Binding-site contacts:
Ligand atom C2 contacts residue ARG208 of chain 1.A at 3.5 Å.
Ligand atom C7 contacts residue NCD1 of chain 1.F at 0.3 Å.
Ligand atom C5 contacts residue THR109 of chain 1.A at 3.6 Å.
Ligand atom C4 contacts residue NCD1 of chain 1.F at 1.3 Å.
Ligand atom C7 contacts residue PHE110 of chain 1.A at 3.4 Å (hydrophobic).
Ligand atom C4 contacts residue THR109 of chain 1.A at 2.5 Å.
Ligand atom N1 contacts residue PRO249 of chain 1.A at 3.3 Å (h-bond).
Ligand atom O71 contacts residue PHE110 of chain 1.A at 3.2 Å.
Ligand atom C6 contacts residue NCD1 of chain 1.F at 0.4 Å.
Ligand atom C5 contacts residue NCD1 of chain 1.F at 0.3 Å.
Ligand atom O2 contacts residue PRO249 of chain 1.A at 3.4 Å.
Ligand atom O72 contacts residue PHE110 of chain 1.A at 3.1 Å.
Ligand atom C5 contacts residue ZN1 of chain 1.B at 3.6 Å.
Ligand atom C2 contacts residue NCD1 of chain 1.F at 0.2 Å.
Ligand atom N3 contacts residue THR109 of chain 1.A at 2.7 Å (h-bond).
Ligand atom N1 contacts residue NCD1 of chain 1.F at 0.8 Å (h-bond).
Ligand atom C6 contacts residue ALA235 of chain 1.A at 3.5 Å (hydrophobic).
Ligand atom O71 contacts residue NCD1 of chain 1.F at 0.3 Å (h-bond).
Ligand atom O72 contacts residue HIS20 of chain 1.A at 3.5 Å (h-bond).
Ligand atom O72 contacts residue ASN52 of chain 1.A at 2.9 Å (h-bond).
Ligand atom C4 contacts residue ZN1 of chain 1.C at 3.5 Å.
Ligand atom N3 contacts residue ARG208 of chain 1.A at 3.1 Å (salt-bridge).
Ligand atom O71 contacts residue ARG22 of chain 1.A at 2.9 Å (salt-bridge).
Ligand atom O2 contacts residue ARG208 of chain 1.A at 3.0 Å (salt-bridge).
Ligand atom C5 contacts residue HIS20 of chain 1.A at 3.6 Å.
Ligand atom N3 contacts residue NCD1 of chain 1.F at 1.5 Å.
Ligand atom O2 contacts residue NCD1 of chain 1.F at 0.6 Å (h-bond).
Ligand atom O2 contacts residue GLY250 of chain 1.A at 3.2 Å.
Ligand atom O72 contacts residue ARG22 of chain 1.A at 2.8 Å (salt-bridge).
Ligand atom O4 contacts residue NCD1 of chain 1.F at 0.8 Å (h-bond).
Ligand atom O72 contacts residue NCD1 of chain 1.F at 0.5 Å (h-bond).
Ligand atom C7 contacts residue ARG22 of chain 1.A at 3.4 Å.
Ligand atom N1 contacts residue GLY250 of chain 1.A at 3.6 Å.
Ligand atom O71 contacts residue PRO249 of chain 1.A at 2.9 Å (h-bond).
Ligand atom N1 contacts residue ALA235 of chain 1.A at 3.2 Å.
Ligand atom O4 contacts residue ZN1 of chain 1.C at 2.9 Å.
Ligand atom O4 contacts residue THR109 of chain 1.A at 2.1 Å (h-bond).
Ligand atom O2 contacts residue VAL207 of chain 1.A at 3.5 Å.
Ligand atom O71 contacts residue HIS237 of chain 1.A at 2.9 Å (h-bond).
Ligand atom O4 contacts residue HIS137 of chain 1.A at 3.3 Å (h-bond).

This protein binds this small molecule.
Small molecule (SMILES): O=C1C[C@@H](C(=O)O)NC(=O)N1

Sequence of chain 1.A:
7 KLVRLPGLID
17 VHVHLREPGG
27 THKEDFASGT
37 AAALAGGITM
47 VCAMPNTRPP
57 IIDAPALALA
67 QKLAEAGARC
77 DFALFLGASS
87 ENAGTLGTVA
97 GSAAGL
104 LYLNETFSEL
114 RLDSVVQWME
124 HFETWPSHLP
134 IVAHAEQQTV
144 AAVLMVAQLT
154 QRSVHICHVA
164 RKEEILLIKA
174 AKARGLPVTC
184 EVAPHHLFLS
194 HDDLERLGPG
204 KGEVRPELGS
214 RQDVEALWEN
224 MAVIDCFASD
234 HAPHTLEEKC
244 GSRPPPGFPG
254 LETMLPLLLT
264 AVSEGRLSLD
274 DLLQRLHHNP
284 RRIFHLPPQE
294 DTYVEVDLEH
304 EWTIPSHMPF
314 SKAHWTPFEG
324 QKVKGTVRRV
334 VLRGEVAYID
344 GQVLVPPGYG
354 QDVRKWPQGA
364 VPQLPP